Sequence of chain 1.B:
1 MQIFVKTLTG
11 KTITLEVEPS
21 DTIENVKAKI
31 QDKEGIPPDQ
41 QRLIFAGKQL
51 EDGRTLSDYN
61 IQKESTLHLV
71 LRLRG

Sequence of chain 1.A:
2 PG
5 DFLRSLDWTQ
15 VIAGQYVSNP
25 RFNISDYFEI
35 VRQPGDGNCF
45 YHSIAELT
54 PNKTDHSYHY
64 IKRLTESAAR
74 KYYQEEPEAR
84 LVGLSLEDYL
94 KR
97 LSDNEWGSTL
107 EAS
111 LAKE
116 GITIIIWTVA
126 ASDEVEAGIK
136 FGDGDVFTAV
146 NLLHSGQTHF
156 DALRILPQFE

Binding-site contacts:
Ligand atom C2 contacts residue GLY75 of chain 1.B at 3.8 Å.
Ligand atom C1 contacts residue ASP40 of chain 1.A at 3.1 Å.
Ligand atom C1 contacts residue GLY75 of chain 1.B at 4.3 Å.
Ligand atom C1 contacts residue CYS43 of chain 1.A at 1.8 Å (hydrophobic).
Ligand atom C3 contacts residue GLY41 of chain 1.A at 3.7 Å.
Ligand atom C2 contacts residue ASN42 of chain 1.A at 4.3 Å.
Ligand atom N1 contacts residue CYS43 of chain 1.A at 3.4 Å (h-bond).
Ligand atom C3 contacts residue ASN42 of chain 1.A at 4.4 Å.
Ligand atom C3 contacts residue CYS43 of chain 1.A at 2.9 Å (hydrophobic).
Ligand atom C2 contacts residue CYS43 of chain 1.A at 2.8 Å (hydrophobic).
Ligand atom N1 contacts residue HIS154 of chain 1.A at 4.4 Å.
Ligand atom N1 contacts residue THR153 of chain 1.A at 3.0 Å (h-bond).
Ligand atom C3 contacts residue ASP40 of chain 1.A at 4.0 Å.
Ligand atom C2 contacts residue TRP102 of chain 1.A at 3.8 Å (hydrophobic).
Ligand atom N1 contacts residue GLY75 of chain 1.B at 1.4 Å.
Ligand atom C2 contacts residue THR153 of chain 1.A at 4.0 Å.
Ligand atom C2 contacts residue GLY41 of chain 1.A at 3.8 Å.
Ligand atom N1 contacts residue TRP102 of chain 1.A at 3.5 Å.
Ligand atom C1 contacts residue HIS154 of chain 1.A at 3.5 Å.
Ligand atom C3 contacts residue THR153 of chain 1.A at 4.0 Å.
Ligand atom C1 contacts residue THR153 of chain 1.A at 4.0 Å.
Ligand atom C3 contacts residue TRP102 of chain 1.A at 3.4 Å (hydrophobic).
Ligand atom C2 contacts residue ASP40 of chain 1.A at 2.9 Å.
Ligand atom C1 contacts residue PRO38 of chain 1.A at 4.4 Å (hydrophobic).
Ligand atom C3 contacts residue GLY75 of chain 1.B at 2.5 Å.

A protein and the small-molecule ligand that binds it are described below.
Small molecule (SMILES): NCCCBr